This protein binds this small molecule.
Small molecule (SMILES): CC(=O)N[C@H]1[C@H](O[C@H]2[C@H](O)[C@@H](NC(C)=O)CO[C@@H]2CO)O[C@H](CO)[C@@H](O[C@@H]2O[C@H](CO[C@H]3O[C@H](CO)[C@@H](O)[C@H](O)[C@@H]3O)[C@@H](O)[C@H](O[C@H]3O[C@H](CO)[C@@H](O)[C@H](O)[C@@H]3O)[C@@H]2O)[C@@H]1O

Sequence of chain 1.I:
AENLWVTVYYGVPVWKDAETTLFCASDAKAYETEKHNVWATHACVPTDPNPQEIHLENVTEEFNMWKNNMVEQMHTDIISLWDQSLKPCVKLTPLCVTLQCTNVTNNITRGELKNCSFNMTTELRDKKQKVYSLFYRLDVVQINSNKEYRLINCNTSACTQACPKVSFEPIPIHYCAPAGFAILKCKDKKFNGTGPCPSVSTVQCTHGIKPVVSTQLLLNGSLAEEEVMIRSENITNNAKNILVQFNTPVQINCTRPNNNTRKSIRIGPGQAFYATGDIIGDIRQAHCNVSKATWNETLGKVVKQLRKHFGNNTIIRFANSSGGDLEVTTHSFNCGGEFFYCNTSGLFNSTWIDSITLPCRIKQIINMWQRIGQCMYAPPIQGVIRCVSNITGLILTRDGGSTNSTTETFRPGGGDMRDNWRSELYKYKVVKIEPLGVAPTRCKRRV

Binding-site contacts:
Ligand atom C2 contacts residue ASN232 of chain 1.I at 2.5 Å.
Ligand atom C4 contacts residue ASN232 of chain 1.I at 4.2 Å.
Ligand atom C1 contacts residue VAL414 of chain 1.I at 3.8 Å (hydrophobic).
Ligand atom C7 contacts residue VAL414 of chain 1.I at 4.2 Å (hydrophobic).
Ligand atom O4 contacts residue CYS413 of chain 1.I at 4.3 Å.
Ligand atom O6 contacts residue GLU181 of chain 1.I at 3.8 Å.
Ligand atom C5 contacts residue VAL414 of chain 1.I at 3.4 Å (hydrophobic).
Ligand atom C3 contacts residue ASN232 of chain 1.I at 3.8 Å.
Ligand atom C3 contacts residue VAL414 of chain 1.I at 3.5 Å (hydrophobic).
Ligand atom C7 contacts residue SER415 of chain 1.I at 3.9 Å.
Ligand atom C8 contacts residue ASN346 of chain 1.I at 3.6 Å.
Ligand atom N2 contacts residue ASN232 of chain 1.I at 3.0 Å (h-bond).
Ligand atom C4 contacts residue VAL414 of chain 1.I at 3.7 Å (hydrophobic).
Ligand atom O7 contacts residue ASN346 of chain 1.I at 4.2 Å.
Ligand atom O5 contacts residue VAL414 of chain 1.I at 4.1 Å.
Ligand atom N2 contacts residue SER415 of chain 1.I at 2.9 Å (h-bond).
Ligand atom C1 contacts residue SER415 of chain 1.I at 3.2 Å.
Ligand atom O4 contacts residue VAL414 of chain 1.I at 3.7 Å.
Ligand atom C6 contacts residue NAG1 of chain 1.DB at 3.8 Å.
Ligand atom O7 contacts residue CYS413 of chain 1.I at 3.5 Å.
Ligand atom C8 contacts residue SER415 of chain 1.I at 4.0 Å.
Ligand atom C2 contacts residue VAL414 of chain 1.I at 4.2 Å (hydrophobic).
Ligand atom C1 contacts residue ASN232 of chain 1.I at 1.4 Å.
Ligand atom O7 contacts residue VAL414 of chain 1.I at 3.2 Å (h-bond).
Ligand atom C8 contacts residue LEU231 of chain 1.I at 3.5 Å (hydrophobic).
Ligand atom C8 contacts residue PHE345 of chain 1.I at 4.3 Å (hydrophobic).
Ligand atom C5 contacts residue NAG1 of chain 1.DB at 4.0 Å.
Ligand atom C2 contacts residue SER415 of chain 1.I at 3.6 Å.
Ligand atom C3 contacts residue SER415 of chain 1.I at 4.3 Å.
Ligand atom O5 contacts residue ASN232 of chain 1.I at 2.3 Å (h-bond).
Ligand atom O6 contacts residue GLY348 of chain 1.I at 4.4 Å.
Ligand atom O7 contacts residue ASN232 of chain 1.I at 4.2 Å.
Ligand atom C7 contacts residue ASN346 of chain 1.I at 4.1 Å.
Ligand atom O7 contacts residue PRO182 of chain 1.I at 4.3 Å.
Ligand atom C5 contacts residue ASN232 of chain 1.I at 3.7 Å.
Ligand atom O5 contacts residue NAG1 of chain 1.DB at 4.1 Å.
Ligand atom O3 contacts residue CYS413 of chain 1.I at 4.1 Å.
Ligand atom C7 contacts residue ASN232 of chain 1.I at 3.8 Å.
Ligand atom C6 contacts residue GLY348 of chain 1.I at 4.2 Å.
Ligand atom O4 contacts residue PRO176 of chain 1.I at 4.3 Å.